Binding-site contacts:
Ligand atom C4 contacts residue ASN528 of chain 1.A at 4.2 Å.
Ligand atom C1 contacts residue ASN528 of chain 1.A at 1.4 Å.
Ligand atom O3 contacts residue SER402 of chain 1.A at 4.2 Å.
Ligand atom C3 contacts residue ASN528 of chain 1.A at 3.8 Å.
Ligand atom N2 contacts residue ASN528 of chain 1.A at 2.9 Å (h-bond).
Ligand atom C7 contacts residue ASN528 of chain 1.A at 3.2 Å.
Ligand atom C8 contacts residue ASP525 of chain 1.A at 3.4 Å.
Ligand atom O5 contacts residue ASN528 of chain 1.A at 2.4 Å (h-bond).
Ligand atom C8 contacts residue ASN528 of chain 1.A at 4.4 Å.
Ligand atom C5 contacts residue ASN528 of chain 1.A at 3.7 Å.
Ligand atom C8 contacts residue LYS398 of chain 1.A at 4.4 Å.
Ligand atom C2 contacts residue ASN528 of chain 1.A at 2.5 Å.
Ligand atom O7 contacts residue ASN528 of chain 1.A at 3.1 Å (h-bond).

Sequence of chain 1.A:
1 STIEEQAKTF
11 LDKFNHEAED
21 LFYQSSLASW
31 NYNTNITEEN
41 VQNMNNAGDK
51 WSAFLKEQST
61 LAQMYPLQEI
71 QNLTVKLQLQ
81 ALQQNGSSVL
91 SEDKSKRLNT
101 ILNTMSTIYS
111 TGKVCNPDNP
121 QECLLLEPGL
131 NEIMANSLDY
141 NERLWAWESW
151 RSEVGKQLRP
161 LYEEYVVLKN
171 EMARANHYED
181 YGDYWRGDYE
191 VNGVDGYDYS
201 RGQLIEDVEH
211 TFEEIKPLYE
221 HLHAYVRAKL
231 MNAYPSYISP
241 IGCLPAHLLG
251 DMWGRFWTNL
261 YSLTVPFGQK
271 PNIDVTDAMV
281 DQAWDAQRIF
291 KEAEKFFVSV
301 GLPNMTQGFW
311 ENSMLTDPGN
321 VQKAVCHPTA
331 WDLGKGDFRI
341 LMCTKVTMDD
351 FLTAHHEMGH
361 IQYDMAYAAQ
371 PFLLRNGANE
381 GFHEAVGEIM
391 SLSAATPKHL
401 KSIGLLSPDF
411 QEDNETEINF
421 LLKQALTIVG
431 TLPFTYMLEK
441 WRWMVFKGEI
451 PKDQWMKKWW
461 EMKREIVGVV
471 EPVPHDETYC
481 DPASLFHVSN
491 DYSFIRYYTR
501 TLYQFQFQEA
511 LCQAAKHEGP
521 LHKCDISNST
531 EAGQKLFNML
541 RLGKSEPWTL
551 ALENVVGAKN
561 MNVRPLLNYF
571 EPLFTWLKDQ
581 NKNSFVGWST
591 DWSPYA

The small molecule below binds the protein below.
Small molecule (SMILES): CC(=O)N[C@H]1[C@H](O[C@H]2[C@H](O)[C@@H](NC(C)=O)CO[C@@H]2CO)O[C@H](CO)[C@@H](O)[C@@H]1O